This small molecule binds to this protein.
Small molecule (SMILES): C[C@@H](Sc1nc2c(cnn2-c2cccc(Cl)c2)c(=O)[nH]1)C(N)=O

Sequence of chain 1.B:
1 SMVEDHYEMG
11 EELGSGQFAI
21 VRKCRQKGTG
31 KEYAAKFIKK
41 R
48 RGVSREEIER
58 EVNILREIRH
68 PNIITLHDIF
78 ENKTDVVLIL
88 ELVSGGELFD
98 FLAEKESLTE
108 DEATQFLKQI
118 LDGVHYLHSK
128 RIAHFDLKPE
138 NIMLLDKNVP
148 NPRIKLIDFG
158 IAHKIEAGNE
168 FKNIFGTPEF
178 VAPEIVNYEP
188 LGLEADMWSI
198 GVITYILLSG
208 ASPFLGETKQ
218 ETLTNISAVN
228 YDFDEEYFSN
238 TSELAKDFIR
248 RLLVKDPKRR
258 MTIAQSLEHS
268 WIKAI

Binding-site contacts:
Ligand atom N contacts residue ASP155 of chain 1.B at 3.6 Å.
Ligand atom C contacts residue VAL90 of chain 1.B at 4.0 Å (hydrophobic).
Ligand atom O contacts residue ILE71 of chain 1.B at 4.2 Å.
Ligand atom CL contacts residue VAL90 of chain 1.B at 3.4 Å.
Ligand atom N2 contacts residue ILE154 of chain 1.B at 4.0 Å.
Ligand atom O1 contacts residue GLY14 of chain 1.B at 3.7 Å.
Ligand atom N4 contacts residue ASP155 of chain 1.B at 3.4 Å (salt-bridge).
Ligand atom C8 contacts residue ILE154 of chain 1.B at 3.9 Å (hydrophobic).
Ligand atom C5 contacts residue LEU13 of chain 1.B at 3.1 Å (hydrophobic).
Ligand atom C10 contacts residue ILE154 of chain 1.B at 3.7 Å (hydrophobic).
Ligand atom N1 contacts residue VAL21 of chain 1.B at 3.7 Å.
Ligand atom C6 contacts residue ASP155 of chain 1.B at 4.1 Å.
Ligand atom S contacts residue VAL21 of chain 1.B at 4.1 Å.
Ligand atom C2 contacts residue ILE154 of chain 1.B at 4.0 Å (hydrophobic).
Ligand atom C7 contacts residue ILE154 of chain 1.B at 4.2 Å (hydrophobic).
Ligand atom N contacts residue LYS36 of chain 1.B at 3.5 Å (salt-bridge).
Ligand atom C6 contacts residue LYS36 of chain 1.B at 4.0 Å.
Ligand atom C1 contacts residue MET140 of chain 1.B at 3.9 Å (hydrophobic).
Ligand atom C12 contacts residue GLY16 of chain 1.B at 3.7 Å.
Ligand atom C3 contacts residue LEU13 of chain 1.B at 3.3 Å (hydrophobic).
Ligand atom CL contacts residue LEU13 of chain 1.B at 4.1 Å.
Ligand atom C1 contacts residue LEU13 of chain 1.B at 3.8 Å (hydrophobic).
Ligand atom N3 contacts residue VAL21 of chain 1.B at 4.2 Å.
Ligand atom C7 contacts residue ASP155 of chain 1.B at 3.6 Å.
Ligand atom O contacts residue ASP155 of chain 1.B at 3.5 Å (salt-bridge).
Ligand atom C6 contacts residue VAL21 of chain 1.B at 3.9 Å (hydrophobic).
Ligand atom C9 contacts residue ILE154 of chain 1.B at 3.7 Å (hydrophobic).
Ligand atom C11 contacts residue VAL21 of chain 1.B at 3.5 Å (hydrophobic).
Ligand atom C12 contacts residue VAL21 of chain 1.B at 4.0 Å (hydrophobic).
Ligand atom C10 contacts residue ILE71 of chain 1.B at 4.1 Å (hydrophobic).
Ligand atom O1 contacts residue SER15 of chain 1.B at 4.2 Å.
Ligand atom O contacts residue LEU87 of chain 1.B at 3.6 Å.
Ligand atom S contacts residue LYS36 of chain 1.B at 3.5 Å (salt-bridge).
Ligand atom C12 contacts residue SER15 of chain 1.B at 3.9 Å.
Ligand atom S contacts residue ASP155 of chain 1.B at 3.7 Å.
Ligand atom N4 contacts residue ASN138 of chain 1.B at 4.1 Å.
Ligand atom CL contacts residue MET140 of chain 1.B at 3.8 Å.
Ligand atom N3 contacts residue ILE154 of chain 1.B at 3.7 Å.
Ligand atom N1 contacts residue ILE154 of chain 1.B at 4.1 Å.
Ligand atom C7 contacts residue LEU87 of chain 1.B at 3.9 Å (hydrophobic).